Binding-site contacts:
Ligand atom NAR contacts residue ILE96 of chain 1.A at 3.2 Å.
Ligand atom CAJ contacts residue ILE96 of chain 1.A at 4.1 Å (hydrophobic).
Ligand atom OAB contacts residue ALA82 of chain 1.A at 3.8 Å.
Ligand atom CBA contacts residue ARG99 of chain 1.A at 3.9 Å.
Ligand atom CA contacts residue ASN86 of chain 1.A at 3.5 Å.
Ligand atom CAH contacts residue ILE96 of chain 1.A at 4.0 Å (hydrophobic).
Ligand atom NAR contacts residue TYR85 of chain 1.A at 4.0 Å.
Ligand atom NAP contacts residue ASN86 of chain 1.A at 3.2 Å (h-bond).
Ligand atom NAR contacts residue ASN86 of chain 1.A at 2.8 Å (h-bond).
Ligand atom CAA contacts residue VAL30 of chain 1.A at 4.2 Å (hydrophobic).
Ligand atom FAE contacts residue ILE96 of chain 1.A at 3.5 Å.
Ligand atom FAD contacts residue ARG99 of chain 1.A at 3.3 Å.
Ligand atom FAE contacts residue ARG99 of chain 1.A at 3.7 Å.
Ligand atom CAV contacts residue TYR85 of chain 1.A at 4.0 Å (hydrophobic).
Ligand atom CA contacts residue ASP93 of chain 1.A at 3.6 Å.
Ligand atom CAK contacts residue ASP90 of chain 1.A at 3.3 Å.
Ligand atom CAI contacts residue ILE96 of chain 1.A at 3.8 Å (hydrophobic).
Ligand atom CAA contacts residue VAL35 of chain 1.A at 3.6 Å (hydrophobic).
Ligand atom CAI contacts residue GLY92 of chain 1.A at 3.5 Å.
Ligand atom OAB contacts residue ASN86 of chain 1.A at 3.6 Å.
Ligand atom CAW contacts residue ILE96 of chain 1.A at 3.4 Å (hydrophobic).
Ligand atom CAG contacts residue ASP90 of chain 1.A at 3.0 Å.
Ligand atom CAM contacts residue ARG99 of chain 1.A at 4.0 Å.
Ligand atom CAM contacts residue LEU95 of chain 1.A at 3.7 Å (hydrophobic).
Ligand atom NAP contacts residue ILE96 of chain 1.A at 3.5 Å.
Ligand atom CB contacts residue ASP93 of chain 1.A at 3.3 Å.
Ligand atom CAW contacts residue TYR85 of chain 1.A at 3.7 Å (hydrophobic).
Ligand atom CAG contacts residue ASP93 of chain 1.A at 3.4 Å.
Ligand atom NAQ contacts residue ASP90 of chain 1.A at 3.6 Å (salt-bridge).
Ligand atom CB contacts residue ASN86 of chain 1.A at 3.8 Å.
Ligand atom O contacts residue TYR85 of chain 1.A at 4.0 Å.
Ligand atom CAH contacts residue GLY92 of chain 1.A at 3.6 Å.
Ligand atom CAW contacts residue ASN86 of chain 1.A at 3.6 Å.
Ligand atom NAP contacts residue TYR85 of chain 1.A at 3.5 Å.
Ligand atom C contacts residue TYR85 of chain 1.A at 4.1 Å (hydrophobic).
Ligand atom C contacts residue ASN86 of chain 1.A at 3.5 Å.
Ligand atom CAT contacts residue TYR43 of chain 1.A at 4.0 Å (hydrophobic).
Ligand atom CAK contacts residue ASP93 of chain 1.A at 3.7 Å.
Ligand atom OAB contacts residue TYR43 of chain 1.A at 4.2 Å.
Ligand atom NAQ contacts residue ASP93 of chain 1.A at 2.5 Å (salt-bridge).

This small molecule binds to this protein.
Small molecule (SMILES): CC(=O)c1csc(NC(=O)[C@H]2CNCCN2CCC2CCC(F)(F)CC2)n1

Sequence of chain 1.A:
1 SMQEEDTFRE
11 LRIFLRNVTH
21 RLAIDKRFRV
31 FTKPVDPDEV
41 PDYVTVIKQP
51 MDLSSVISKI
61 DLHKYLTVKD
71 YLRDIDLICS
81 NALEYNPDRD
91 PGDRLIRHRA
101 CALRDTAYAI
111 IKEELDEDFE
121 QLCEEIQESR